Sequence of chain 1.A:
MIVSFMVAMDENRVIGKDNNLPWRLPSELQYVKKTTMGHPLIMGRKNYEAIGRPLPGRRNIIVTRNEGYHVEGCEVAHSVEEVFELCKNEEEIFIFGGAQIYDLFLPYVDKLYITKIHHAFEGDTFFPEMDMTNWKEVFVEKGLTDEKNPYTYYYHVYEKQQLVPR

Binding-site contacts:
Ligand atom C02 contacts residue PHE96 of chain 1.A at 3.4 Å (hydrophobic).
Ligand atom C25 contacts residue ARG58 of chain 1.A at 2.8 Å.
Ligand atom C11 contacts residue LEU29 of chain 1.A at 3.6 Å (hydrophobic).
Ligand atom N36 contacts residue VAL7 of chain 1.A at 3.2 Å.
Ligand atom C09 contacts residue LEU21 of chain 1.A at 3.4 Å (hydrophobic).
Ligand atom C27 contacts residue ARG58 of chain 1.A at 3.0 Å.
Ligand atom C19 contacts residue ARG58 of chain 1.A at 3.1 Å.
Ligand atom C12 contacts residue ALA50 of chain 1.A at 3.6 Å (hydrophobic).
Ligand atom N35 contacts residue VAL7 of chain 1.A at 3.4 Å.
Ligand atom C02 contacts residue MET6 of chain 1.A at 3.4 Å (hydrophobic).
Ligand atom C08 contacts residue LEU29 of chain 1.A at 3.6 Å (hydrophobic).
Ligand atom C08 contacts residue GLN30 of chain 1.A at 3.5 Å.
Ligand atom C28 contacts residue PRO56 of chain 1.A at 3.0 Å (hydrophobic).
Ligand atom C27 contacts residue PRO56 of chain 1.A at 3.3 Å (hydrophobic).
Ligand atom C06 contacts residue LEU21 of chain 1.A at 3.7 Å (hydrophobic).
Ligand atom C20 contacts residue ARG53 of chain 1.A at 3.6 Å.
Ligand atom N01 contacts residue PHE96 of chain 1.A at 2.6 Å (h-bond).
Ligand atom C10 contacts residue LEU21 of chain 1.A at 3.5 Å (hydrophobic).
Ligand atom C31 contacts residue PHE96 of chain 1.A at 3.4 Å (hydrophobic).
Ligand atom N35 contacts residue GLU28 of chain 1.A at 2.6 Å (salt-bridge).
Ligand atom C16 contacts residue ARG53 of chain 1.A at 3.6 Å.
Ligand atom C34 contacts residue VAL7 of chain 1.A at 3.6 Å (hydrophobic).
Ligand atom C26 contacts residue ARG58 of chain 1.A at 1.9 Å.
Ligand atom N36 contacts residue ALA8 of chain 1.A at 3.4 Å (h-bond).
Ligand atom N01 contacts residue MET6 of chain 1.A at 2.5 Å (h-bond).
Ligand atom O30 contacts residue ARG53 of chain 1.A at 2.7 Å (salt-bridge).
Ligand atom C26 contacts residue LYS33 of chain 1.A at 3.7 Å.
Ligand atom N35 contacts residue VAL32 of chain 1.A at 3.4 Å.
Ligand atom O08 contacts residue LEU21 of chain 1.A at 3.5 Å.
Ligand atom N01 contacts residue TYR102 of chain 1.A at 3.3 Å (h-bond).
Ligand atom C14 contacts residue LEU29 of chain 1.A at 3.5 Å (hydrophobic).
Ligand atom C34 contacts residue ALA8 of chain 1.A at 3.4 Å (hydrophobic).
Ligand atom C03 contacts residue PHE96 of chain 1.A at 3.6 Å (hydrophobic).
Ligand atom N33 contacts residue ALA8 of chain 1.A at 3.6 Å.
Ligand atom N35 contacts residue ALA8 of chain 1.A at 3.4 Å.
Ligand atom N36 contacts residue MET6 of chain 1.A at 3.3 Å (h-bond).
Ligand atom N33 contacts residue GLU28 of chain 1.A at 3.2 Å (salt-bridge).
Ligand atom C34 contacts residue VAL32 of chain 1.A at 3.5 Å (hydrophobic).
Ligand atom C07 contacts residue LEU21 of chain 1.A at 3.6 Å (hydrophobic).
Ligand atom C04 contacts residue PHE96 of chain 1.A at 3.4 Å (hydrophobic).

A protein and the small-molecule ligand that binds it are described below.
Small molecule (SMILES): COc1cc(Cc2cnc(N)nc2N)cc(/C=C/C(=O)N2N=Cc3ccccc3[C@@H]2C(C)C)c1OC